Binding-site contacts:
Ligand atom CA contacts residue ARG86 of chain 1.A at 3.6 Å.
Ligand atom O contacts residue ARG353 of chain 1.A at 3.7 Å.
Ligand atom O3 contacts residue LYS233 of chain 1.A at 3.4 Å.
Ligand atom O contacts residue TYR227 of chain 1.A at 2.8 Å (h-bond).
Ligand atom O3 contacts residue ARG86 of chain 1.A at 2.9 Å (salt-bridge).
Ligand atom O contacts residue GLY229 of chain 1.A at 4.5 Å.
Ligand atom OXT contacts residue TYR306 of chain 1.A at 3.8 Å.
Ligand atom C contacts residue ARG353 of chain 1.A at 3.6 Å.
Ligand atom O contacts residue TYR306 of chain 1.A at 4.2 Å.
Ligand atom OXT contacts residue LYS232 of chain 1.A at 4.2 Å.
Ligand atom O contacts residue ARG86 of chain 1.A at 4.0 Å.
Ligand atom OXT contacts residue ARG353 of chain 1.A at 3.3 Å (salt-bridge).
Ligand atom C contacts residue ARG86 of chain 1.A at 4.2 Å.
Ligand atom CB contacts residue ARG86 of chain 1.A at 4.0 Å.
Ligand atom OXT contacts residue LYS233 of chain 1.A at 3.9 Å.
Ligand atom O3 contacts residue PHE433 of chain 1.A at 3.4 Å.
Ligand atom C contacts residue LYS233 of chain 1.A at 4.2 Å.
Ligand atom CA contacts residue ARG353 of chain 1.A at 4.0 Å.
Ligand atom CA contacts residue LYS233 of chain 1.A at 4.2 Å.
Ligand atom C contacts residue TYR227 of chain 1.A at 3.7 Å (hydrophobic).
Ligand atom OXT contacts residue TYR227 of chain 1.A at 4.2 Å.
Ligand atom CB contacts residue ARG353 of chain 1.A at 3.4 Å.

Sequence of chain 1.A:
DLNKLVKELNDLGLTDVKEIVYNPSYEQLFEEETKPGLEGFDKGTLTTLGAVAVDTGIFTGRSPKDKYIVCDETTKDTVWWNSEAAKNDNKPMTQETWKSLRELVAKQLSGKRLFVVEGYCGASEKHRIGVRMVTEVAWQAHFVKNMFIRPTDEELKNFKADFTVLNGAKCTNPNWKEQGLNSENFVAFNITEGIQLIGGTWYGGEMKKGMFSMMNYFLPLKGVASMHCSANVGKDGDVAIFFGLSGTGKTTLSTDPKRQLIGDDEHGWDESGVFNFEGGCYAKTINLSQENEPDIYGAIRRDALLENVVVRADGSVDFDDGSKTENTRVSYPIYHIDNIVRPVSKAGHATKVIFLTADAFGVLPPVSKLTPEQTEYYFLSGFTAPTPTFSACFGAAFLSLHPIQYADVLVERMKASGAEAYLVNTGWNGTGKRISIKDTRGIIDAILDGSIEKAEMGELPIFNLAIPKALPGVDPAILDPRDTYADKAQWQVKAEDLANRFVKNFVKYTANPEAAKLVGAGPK

The small molecule below binds the protein below.
Small molecule (SMILES): CC(=O)C(=O)O